A protein and the small-molecule ligand that binds it are described below.
Small molecule (SMILES): CCN1CCN(C2CCN(C(=O)COc3ccc(-c4ccccc4)cc3)CC2)CC1

Binding-site contacts:
Ligand atom C02 contacts residue TRP286 of chain 1.A at 4.0 Å (hydrophobic).
Ligand atom C24 contacts residue TRP286 of chain 1.A at 4.0 Å (hydrophobic).
Ligand atom N05 contacts residue TYR341 of chain 1.A at 4.2 Å.
Ligand atom C06 contacts residue TYR341 of chain 1.A at 4.0 Å (hydrophobic).
Ligand atom C07 contacts residue TYR124 of chain 1.A at 3.7 Å (hydrophobic).
Ligand atom C28 contacts residue HIS287 of chain 1.A at 4.2 Å.
Ligand atom C06 contacts residue TYR124 of chain 1.A at 3.1 Å (hydrophobic).
Ligand atom C08 contacts residue TYR341 of chain 1.A at 4.1 Å (hydrophobic).
Ligand atom O01 contacts residue TRP286 of chain 1.A at 4.0 Å.
Ligand atom C14 contacts residue TYR337 of chain 1.A at 3.6 Å (hydrophobic).
Ligand atom C16 contacts residue GLU202 of chain 1.A at 3.6 Å.
Ligand atom C16 contacts residue TRP86 of chain 1.A at 4.0 Å (hydrophobic).
Ligand atom C22 contacts residue TYR72 of chain 1.A at 4.2 Å (hydrophobic).
Ligand atom C26 contacts residue TRP286 of chain 1.A at 3.8 Å (hydrophobic).
Ligand atom C17 contacts residue TYR341 of chain 1.A at 3.9 Å (hydrophobic).
Ligand atom C16 contacts residue GLY120 of chain 1.A at 4.0 Å.
Ligand atom C14 contacts residue TRP86 of chain 1.A at 4.2 Å (hydrophobic).
Ligand atom C16 contacts residue GLY121 of chain 1.A at 4.0 Å.
Ligand atom C13 contacts residue TRP86 of chain 1.A at 3.7 Å (hydrophobic).
Ligand atom C16 contacts residue TYR133 of chain 1.A at 4.2 Å (hydrophobic).
Ligand atom C06 contacts residue ASP74 of chain 1.A at 3.9 Å.
Ligand atom C03 contacts residue TYR124 of chain 1.A at 3.7 Å (hydrophobic).
Ligand atom C07 contacts residue ASP74 of chain 1.A at 4.2 Å.
Ligand atom C17 contacts residue PHE338 of chain 1.A at 4.0 Å (hydrophobic).
Ligand atom C02 contacts residue TYR341 of chain 1.A at 4.2 Å (hydrophobic).
Ligand atom C19 contacts residue TRP286 of chain 1.A at 4.1 Å (hydrophobic).
Ligand atom C03 contacts residue TYR341 of chain 1.A at 4.2 Å (hydrophobic).
Ligand atom N05 contacts residue TYR124 of chain 1.A at 3.4 Å (h-bond).
Ligand atom C17 contacts residue TYR337 of chain 1.A at 3.8 Å (hydrophobic).
Ligand atom N09 contacts residue TYR337 of chain 1.A at 3.9 Å.
Ligand atom C13 contacts residue TYR337 of chain 1.A at 4.1 Å (hydrophobic).
Ligand atom C23 contacts residue TRP286 of chain 1.A at 4.2 Å (hydrophobic).
Ligand atom C18 contacts residue PHE338 of chain 1.A at 3.5 Å (hydrophobic).
Ligand atom C15 contacts residue GLU202 of chain 1.A at 3.9 Å.
Ligand atom C27 contacts residue HIS287 of chain 1.A at 3.8 Å.
Ligand atom C15 contacts residue TRP86 of chain 1.A at 4.2 Å (hydrophobic).
Ligand atom C08 contacts residue TYR337 of chain 1.A at 3.6 Å (hydrophobic).
Ligand atom C02 contacts residue TYR124 of chain 1.A at 3.8 Å (hydrophobic).
Ligand atom C23 contacts residue TYR72 of chain 1.A at 3.2 Å (hydrophobic).
Ligand atom C24 contacts residue TYR72 of chain 1.A at 3.8 Å (hydrophobic).

Sequence of chain 1.A:
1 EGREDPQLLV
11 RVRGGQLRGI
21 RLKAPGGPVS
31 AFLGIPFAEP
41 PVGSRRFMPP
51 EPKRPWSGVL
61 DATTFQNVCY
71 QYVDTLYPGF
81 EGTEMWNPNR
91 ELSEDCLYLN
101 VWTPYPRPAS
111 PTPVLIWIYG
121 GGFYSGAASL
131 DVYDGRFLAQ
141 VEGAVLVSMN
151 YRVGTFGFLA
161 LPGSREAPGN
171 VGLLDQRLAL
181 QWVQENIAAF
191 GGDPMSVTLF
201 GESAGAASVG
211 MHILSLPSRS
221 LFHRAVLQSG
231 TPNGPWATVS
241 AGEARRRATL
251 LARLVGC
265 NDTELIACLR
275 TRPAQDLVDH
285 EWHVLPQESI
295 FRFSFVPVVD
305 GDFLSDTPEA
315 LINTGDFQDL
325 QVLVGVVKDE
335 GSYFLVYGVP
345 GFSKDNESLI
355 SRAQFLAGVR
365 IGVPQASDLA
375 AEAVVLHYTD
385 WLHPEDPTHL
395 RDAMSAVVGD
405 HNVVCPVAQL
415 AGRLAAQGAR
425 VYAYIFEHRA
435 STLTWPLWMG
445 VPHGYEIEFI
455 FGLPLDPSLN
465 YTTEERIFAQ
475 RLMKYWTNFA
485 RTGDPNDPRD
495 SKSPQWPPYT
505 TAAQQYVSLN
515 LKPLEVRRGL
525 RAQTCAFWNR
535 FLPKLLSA